Binding-site contacts:
Ligand atom O7 contacts residue ASN146 of chain 1.A at 3.6 Å (h-bond).
Ligand atom O5 contacts residue VAL307 of chain 1.A at 4.2 Å.
Ligand atom C5 contacts residue VAL307 of chain 1.A at 3.5 Å (hydrophobic).
Ligand atom C8 contacts residue LEU145 of chain 1.A at 3.8 Å (hydrophobic).
Ligand atom C7 contacts residue ASN146 of chain 1.A at 3.4 Å.
Ligand atom C2 contacts residue ASN146 of chain 1.A at 2.4 Å.
Ligand atom N2 contacts residue SER308 of chain 1.A at 2.9 Å (h-bond).
Ligand atom C3 contacts residue SER308 of chain 1.A at 4.2 Å.
Ligand atom O4 contacts residue VAL307 of chain 1.A at 4.0 Å.
Ligand atom C5 contacts residue ASN146 of chain 1.A at 3.7 Å.
Ligand atom O5 contacts residue LYS136 of chain 1.A at 3.5 Å (salt-bridge).
Ligand atom C2 contacts residue SER308 of chain 1.A at 3.9 Å.
Ligand atom O7 contacts residue PRO96 of chain 1.A at 3.9 Å.
Ligand atom N2 contacts residue ASN146 of chain 1.A at 2.9 Å (h-bond).
Ligand atom C3 contacts residue ASN146 of chain 1.A at 3.8 Å.
Ligand atom O3 contacts residue ARG246 of chain 1.A at 3.9 Å.
Ligand atom O6 contacts residue NAG1 of chain 1.P at 4.0 Å.
Ligand atom C1 contacts residue SER308 of chain 1.A at 4.1 Å.
Ligand atom C4 contacts residue ASP95 of chain 1.A at 4.2 Å.
Ligand atom C8 contacts residue SER308 of chain 1.A at 3.6 Å.
Ligand atom C1 contacts residue ASN146 of chain 1.A at 1.4 Å.
Ligand atom C5 contacts residue NAG1 of chain 1.P at 4.0 Å.
Ligand atom O5 contacts residue NAG1 of chain 1.P at 3.4 Å (h-bond).
Ligand atom C1 contacts residue NAG1 of chain 1.P at 4.2 Å.
Ligand atom O6 contacts residue LYS136 of chain 1.A at 3.1 Å (salt-bridge).
Ligand atom C8 contacts residue VAL138 of chain 1.A at 4.1 Å (hydrophobic).
Ligand atom C3 contacts residue VAL307 of chain 1.A at 3.7 Å (hydrophobic).
Ligand atom C6 contacts residue NAG1 of chain 1.P at 3.7 Å.
Ligand atom C4 contacts residue ASN146 of chain 1.A at 4.2 Å.
Ligand atom C4 contacts residue VAL307 of chain 1.A at 4.0 Å (hydrophobic).
Ligand atom O3 contacts residue ASP95 of chain 1.A at 4.1 Å.
Ligand atom O3 contacts residue CYS306 of chain 1.A at 3.5 Å (h-bond).
Ligand atom C1 contacts residue VAL307 of chain 1.A at 4.0 Å (hydrophobic).
Ligand atom C6 contacts residue LYS136 of chain 1.A at 4.2 Å.
Ligand atom C2 contacts residue VAL307 of chain 1.A at 4.3 Å (hydrophobic).
Ligand atom C8 contacts residue ASN244 of chain 1.A at 4.2 Å.
Ligand atom O7 contacts residue VAL138 of chain 1.A at 4.1 Å.
Ligand atom O5 contacts residue ASN146 of chain 1.A at 2.4 Å (h-bond).
Ligand atom C7 contacts residue SER308 of chain 1.A at 3.8 Å.
Ligand atom O4 contacts residue ARG246 of chain 1.A at 3.5 Å (salt-bridge).

The small molecule below binds the protein below.
Small molecule (SMILES): CC(=O)N[C@@H]1[C@@H](O)[C@H](O)[C@@H](CO)O[C@H]1O

Sequence of chain 1.A:
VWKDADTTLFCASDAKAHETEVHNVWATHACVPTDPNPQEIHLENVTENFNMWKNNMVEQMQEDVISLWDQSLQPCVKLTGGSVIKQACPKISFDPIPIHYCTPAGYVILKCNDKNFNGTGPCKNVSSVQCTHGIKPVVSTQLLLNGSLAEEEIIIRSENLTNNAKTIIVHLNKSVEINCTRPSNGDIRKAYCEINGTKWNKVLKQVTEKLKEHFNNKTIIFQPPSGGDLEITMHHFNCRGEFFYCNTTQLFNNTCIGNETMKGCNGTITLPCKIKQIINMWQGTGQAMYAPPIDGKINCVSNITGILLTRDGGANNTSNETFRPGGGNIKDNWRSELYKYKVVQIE